Sequence of chain 1.A:
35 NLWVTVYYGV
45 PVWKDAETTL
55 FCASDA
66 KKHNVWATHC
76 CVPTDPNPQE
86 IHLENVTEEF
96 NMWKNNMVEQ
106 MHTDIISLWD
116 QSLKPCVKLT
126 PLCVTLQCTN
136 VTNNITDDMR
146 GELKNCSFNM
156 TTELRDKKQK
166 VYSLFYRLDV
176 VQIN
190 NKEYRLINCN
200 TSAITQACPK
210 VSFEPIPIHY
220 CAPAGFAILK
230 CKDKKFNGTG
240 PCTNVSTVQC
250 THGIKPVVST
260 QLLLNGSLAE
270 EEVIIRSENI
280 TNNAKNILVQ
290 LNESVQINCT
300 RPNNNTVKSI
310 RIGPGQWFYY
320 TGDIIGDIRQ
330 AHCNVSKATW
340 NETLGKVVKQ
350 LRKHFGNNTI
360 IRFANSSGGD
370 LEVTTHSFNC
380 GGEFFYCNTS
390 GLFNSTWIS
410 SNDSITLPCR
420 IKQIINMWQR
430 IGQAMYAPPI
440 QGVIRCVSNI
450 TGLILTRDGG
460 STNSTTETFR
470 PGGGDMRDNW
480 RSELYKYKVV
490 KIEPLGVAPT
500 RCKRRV

Binding-site contacts:
Ligand atom C6 contacts residue TRP396 of chain 1.A at 4.0 Å (hydrophobic).
Ligand atom C5 contacts residue TRP396 of chain 1.A at 4.5 Å (hydrophobic).
Ligand atom C1 contacts residue TRP396 of chain 1.A at 4.2 Å (hydrophobic).
Ligand atom C5 contacts residue ASN340 of chain 1.A at 3.9 Å.
Ligand atom O5 contacts residue ASN340 of chain 1.A at 2.5 Å (h-bond).
Ligand atom C8 contacts residue ALA337 of chain 1.A at 4.2 Å (hydrophobic).
Ligand atom C7 contacts residue ASN340 of chain 1.A at 3.1 Å.
Ligand atom O7 contacts residue ASN340 of chain 1.A at 3.1 Å (h-bond).
Ligand atom C1 contacts residue ASN340 of chain 1.A at 1.5 Å.
Ligand atom C8 contacts residue ASN340 of chain 1.A at 4.1 Å.
Ligand atom C8 contacts residue LYS336 of chain 1.A at 3.8 Å.
Ligand atom C2 contacts residue ASN340 of chain 1.A at 2.5 Å.
Ligand atom C3 contacts residue ASN340 of chain 1.A at 3.9 Å.
Ligand atom N2 contacts residue ASN340 of chain 1.A at 2.8 Å (h-bond).
Ligand atom O5 contacts residue TRP396 of chain 1.A at 3.6 Å.
Ligand atom C4 contacts residue ASN340 of chain 1.A at 4.4 Å.

The protein below binds the small molecule below.
Small molecule (SMILES): CC(=O)N[C@@H]1[C@@H](O)[C@H](O)[C@@H](CO)O[C@H]1O